The protein below binds the small molecule below.
Small molecule (SMILES): CC(=O)N[C@@H]1[C@@H](O)[C@H](O)[C@@H](CO)O[C@H]1O

Sequence of chain 1.C:
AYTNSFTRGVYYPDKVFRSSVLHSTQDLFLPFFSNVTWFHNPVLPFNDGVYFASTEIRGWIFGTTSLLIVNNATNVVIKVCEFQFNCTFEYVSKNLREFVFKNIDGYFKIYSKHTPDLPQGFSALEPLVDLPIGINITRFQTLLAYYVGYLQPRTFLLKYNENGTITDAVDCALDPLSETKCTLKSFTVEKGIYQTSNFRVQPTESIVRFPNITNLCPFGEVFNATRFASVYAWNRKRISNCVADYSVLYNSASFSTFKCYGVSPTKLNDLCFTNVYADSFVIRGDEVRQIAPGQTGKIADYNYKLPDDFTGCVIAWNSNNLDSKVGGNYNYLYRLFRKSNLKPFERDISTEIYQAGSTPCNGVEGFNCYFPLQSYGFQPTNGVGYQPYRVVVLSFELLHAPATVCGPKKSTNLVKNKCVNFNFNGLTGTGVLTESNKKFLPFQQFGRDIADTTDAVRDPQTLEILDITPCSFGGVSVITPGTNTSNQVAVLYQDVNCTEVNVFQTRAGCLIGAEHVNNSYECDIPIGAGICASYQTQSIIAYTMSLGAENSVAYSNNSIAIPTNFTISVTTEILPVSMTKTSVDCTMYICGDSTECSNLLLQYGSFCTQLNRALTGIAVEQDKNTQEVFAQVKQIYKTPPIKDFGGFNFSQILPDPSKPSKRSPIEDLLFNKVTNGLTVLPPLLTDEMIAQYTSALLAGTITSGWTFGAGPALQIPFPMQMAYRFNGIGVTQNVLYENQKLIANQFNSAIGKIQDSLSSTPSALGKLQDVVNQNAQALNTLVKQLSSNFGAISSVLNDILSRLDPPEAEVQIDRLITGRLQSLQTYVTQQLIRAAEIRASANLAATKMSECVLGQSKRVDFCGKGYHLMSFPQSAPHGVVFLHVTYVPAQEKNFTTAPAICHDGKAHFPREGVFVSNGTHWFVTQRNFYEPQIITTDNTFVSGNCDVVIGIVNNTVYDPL

Binding-site contacts:
Ligand atom N2 contacts residue ASN320 of chain 1.C at 2.9 Å (h-bond).
Ligand atom C5 contacts residue GLN569 of chain 1.C at 4.0 Å.
Ligand atom O5 contacts residue GLN569 of chain 1.C at 4.0 Å.
Ligand atom O7 contacts residue ASN320 of chain 1.C at 3.7 Å.
Ligand atom C1 contacts residue ASN320 of chain 1.C at 1.4 Å.
Ligand atom C4 contacts residue ASN320 of chain 1.C at 4.2 Å.
Ligand atom O4 contacts residue GLN569 of chain 1.C at 4.1 Å.
Ligand atom C5 contacts residue ASN320 of chain 1.C at 3.7 Å.
Ligand atom O5 contacts residue ASN320 of chain 1.C at 2.4 Å (h-bond).
Ligand atom C7 contacts residue ASN320 of chain 1.C at 3.5 Å.
Ligand atom C2 contacts residue ASN320 of chain 1.C at 2.5 Å.
Ligand atom C6 contacts residue GLN569 of chain 1.C at 4.0 Å.
Ligand atom C8 contacts residue ASN320 of chain 1.C at 3.3 Å.
Ligand atom C3 contacts residue ASN320 of chain 1.C at 3.8 Å.